Binding-site contacts:
Ligand atom CA contacts residue GLU342 of chain 1.A at 3.8 Å.
Ligand atom N contacts residue GLU342 of chain 1.A at 2.7 Å (salt-bridge).
Ligand atom OXT contacts residue ILE156 of chain 1.A at 3.8 Å.
Ligand atom CG contacts residue PHE387 of chain 1.A at 3.6 Å (hydrophobic).
Ligand atom CD contacts residue GLU342 of chain 1.A at 3.5 Å.
Ligand atom O contacts residue THR154 of chain 1.A at 3.9 Å.
Ligand atom O contacts residue PHE387 of chain 1.A at 3.9 Å.
Ligand atom C contacts residue GLN157 of chain 1.A at 3.9 Å.
Ligand atom CB contacts residue PHE387 of chain 1.A at 4.0 Å (hydrophobic).
Ligand atom O contacts residue GLN157 of chain 1.A at 3.0 Å (h-bond).
Ligand atom CD contacts residue PHE387 of chain 1.A at 3.6 Å (hydrophobic).
Ligand atom O09 contacts residue PHE387 of chain 1.A at 4.4 Å.
Ligand atom C contacts residue ILE156 of chain 1.A at 4.2 Å (hydrophobic).
Ligand atom OXT contacts residue THR154 of chain 1.A at 2.6 Å (h-bond).
Ligand atom OXT contacts residue PHE387 of chain 1.A at 3.9 Å.
Ligand atom O contacts residue GLU342 of chain 1.A at 3.1 Å (salt-bridge).
Ligand atom C contacts residue GLU342 of chain 1.A at 3.9 Å.
Ligand atom C contacts residue THR154 of chain 1.A at 3.5 Å.
Ligand atom CB contacts residue THR386 of chain 1.A at 4.1 Å.
Ligand atom OXT contacts residue GLN157 of chain 1.A at 4.1 Å.
Ligand atom C contacts residue PHE387 of chain 1.A at 3.8 Å (hydrophobic).

Sequence of chain 1.A:
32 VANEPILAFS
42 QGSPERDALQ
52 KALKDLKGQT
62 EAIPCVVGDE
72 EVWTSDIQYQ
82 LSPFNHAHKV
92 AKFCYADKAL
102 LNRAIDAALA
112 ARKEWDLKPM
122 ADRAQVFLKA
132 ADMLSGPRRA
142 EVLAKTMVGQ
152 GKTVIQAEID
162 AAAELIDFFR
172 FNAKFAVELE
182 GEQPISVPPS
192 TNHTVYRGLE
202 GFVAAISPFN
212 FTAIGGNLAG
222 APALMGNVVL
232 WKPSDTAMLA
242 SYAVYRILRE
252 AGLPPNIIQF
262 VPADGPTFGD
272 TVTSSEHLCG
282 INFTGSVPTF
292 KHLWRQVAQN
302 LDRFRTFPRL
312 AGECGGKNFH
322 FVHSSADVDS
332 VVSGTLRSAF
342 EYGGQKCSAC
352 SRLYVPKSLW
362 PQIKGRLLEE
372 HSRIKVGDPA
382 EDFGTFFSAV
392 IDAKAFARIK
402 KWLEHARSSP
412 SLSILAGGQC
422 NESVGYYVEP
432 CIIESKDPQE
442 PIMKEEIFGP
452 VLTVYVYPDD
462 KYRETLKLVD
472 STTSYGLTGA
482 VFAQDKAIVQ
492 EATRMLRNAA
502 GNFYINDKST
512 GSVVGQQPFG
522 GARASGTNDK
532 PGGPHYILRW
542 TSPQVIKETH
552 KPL

This protein binds this small molecule.
Small molecule (SMILES): O=C(O)[C@H]1C[C@H](O)CN1